Binding-site contacts:
Ligand atom C2 contacts residue ASN138 of chain 1.I at 2.5 Å.
Ligand atom C4 contacts residue ASN138 of chain 1.I at 4.4 Å.
Ligand atom C7 contacts residue ASN138 of chain 1.I at 3.4 Å.
Ligand atom O7 contacts residue THR140 of chain 1.I at 4.3 Å.
Ligand atom C3 contacts residue ASN138 of chain 1.I at 3.9 Å.
Ligand atom C5 contacts residue ASN138 of chain 1.I at 3.8 Å.
Ligand atom O7 contacts residue ASN138 of chain 1.I at 3.6 Å.
Ligand atom N2 contacts residue ASN138 of chain 1.I at 2.9 Å (h-bond).
Ligand atom O5 contacts residue ASN138 of chain 1.I at 2.5 Å (h-bond).
Ligand atom C8 contacts residue ASN138 of chain 1.I at 4.0 Å.
Ligand atom C1 contacts residue ASN138 of chain 1.I at 1.5 Å.

The protein below binds the small molecule below.
Small molecule (SMILES): CC(=O)N[C@@H]1[C@@H](O)[C@H](O)[C@@H](CO)O[C@H]1O

Sequence of chain 1.I:
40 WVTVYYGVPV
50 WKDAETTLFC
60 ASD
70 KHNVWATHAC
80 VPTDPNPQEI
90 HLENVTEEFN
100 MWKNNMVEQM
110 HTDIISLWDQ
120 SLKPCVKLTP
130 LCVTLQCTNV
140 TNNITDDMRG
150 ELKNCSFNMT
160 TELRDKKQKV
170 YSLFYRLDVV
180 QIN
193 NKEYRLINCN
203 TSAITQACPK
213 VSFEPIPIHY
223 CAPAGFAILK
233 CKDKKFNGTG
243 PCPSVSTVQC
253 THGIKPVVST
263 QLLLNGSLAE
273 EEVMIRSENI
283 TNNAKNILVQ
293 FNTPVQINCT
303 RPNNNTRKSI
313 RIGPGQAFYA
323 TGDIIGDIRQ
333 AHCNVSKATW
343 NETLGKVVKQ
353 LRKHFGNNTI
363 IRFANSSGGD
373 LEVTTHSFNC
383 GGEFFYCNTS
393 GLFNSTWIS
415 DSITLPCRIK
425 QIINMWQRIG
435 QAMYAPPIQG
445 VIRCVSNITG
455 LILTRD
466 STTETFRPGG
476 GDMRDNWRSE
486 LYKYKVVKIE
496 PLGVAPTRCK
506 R